Sequence of chain 1.C:
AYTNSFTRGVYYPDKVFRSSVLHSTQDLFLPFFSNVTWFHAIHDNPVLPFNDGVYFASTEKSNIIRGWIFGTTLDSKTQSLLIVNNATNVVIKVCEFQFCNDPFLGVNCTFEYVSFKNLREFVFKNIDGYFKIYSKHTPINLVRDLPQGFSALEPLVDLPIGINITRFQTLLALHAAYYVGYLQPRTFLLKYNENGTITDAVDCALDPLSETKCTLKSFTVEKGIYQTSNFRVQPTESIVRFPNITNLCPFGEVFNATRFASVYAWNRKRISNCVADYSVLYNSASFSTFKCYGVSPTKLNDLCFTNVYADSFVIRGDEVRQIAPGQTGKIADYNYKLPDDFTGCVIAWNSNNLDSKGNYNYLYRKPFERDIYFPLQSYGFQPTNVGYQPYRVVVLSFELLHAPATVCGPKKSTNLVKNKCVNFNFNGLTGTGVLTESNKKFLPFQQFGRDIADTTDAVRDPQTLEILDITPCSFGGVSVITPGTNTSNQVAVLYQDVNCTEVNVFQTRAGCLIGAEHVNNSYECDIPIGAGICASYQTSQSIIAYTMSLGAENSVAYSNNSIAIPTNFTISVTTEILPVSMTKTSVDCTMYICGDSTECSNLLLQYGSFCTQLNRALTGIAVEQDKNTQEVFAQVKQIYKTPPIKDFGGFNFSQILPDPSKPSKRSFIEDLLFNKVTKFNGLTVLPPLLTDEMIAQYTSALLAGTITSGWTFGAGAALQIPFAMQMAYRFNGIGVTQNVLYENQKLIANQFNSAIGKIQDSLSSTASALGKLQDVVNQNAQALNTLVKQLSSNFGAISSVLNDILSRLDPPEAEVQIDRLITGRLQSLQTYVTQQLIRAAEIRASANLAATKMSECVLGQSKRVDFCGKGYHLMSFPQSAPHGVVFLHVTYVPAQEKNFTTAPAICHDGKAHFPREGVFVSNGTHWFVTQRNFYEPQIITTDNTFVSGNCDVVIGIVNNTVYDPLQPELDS

Binding-site contacts:
Ligand atom C3 contacts residue ASN1108 of chain 1.C at 3.9 Å.
Ligand atom O7 contacts residue ASN1108 of chain 1.C at 3.3 Å (h-bond).
Ligand atom C4 contacts residue ASN1108 of chain 1.C at 4.3 Å.
Ligand atom C5 contacts residue ASN1108 of chain 1.C at 3.8 Å.
Ligand atom O5 contacts residue ASN1108 of chain 1.C at 2.4 Å (h-bond).
Ligand atom C7 contacts residue ASN1108 of chain 1.C at 3.3 Å.
Ligand atom C1 contacts residue ASN1108 of chain 1.C at 1.5 Å.
Ligand atom N2 contacts residue ASN1108 of chain 1.C at 2.9 Å (h-bond).
Ligand atom C2 contacts residue ASN1108 of chain 1.C at 2.5 Å.
Ligand atom C8 contacts residue ASN1108 of chain 1.C at 4.4 Å.

The protein below binds the small molecule below.
Small molecule (SMILES): CC(=O)N[C@H]1[C@H](O[C@H]2[C@H](O)[C@@H](NC(C)=O)CO[C@@H]2CO)O[C@H](CO)[C@@H](O)[C@@H]1O